This small molecule binds to this protein.
Small molecule (SMILES): CC(=O)N[C@@H]1[C@@H](O)[C@H](O)[C@@H](CO)O[C@H]1O

Binding-site contacts:
Ligand atom C1 contacts residue ASN371 of chain 1.A at 1.5 Å.
Ligand atom C4 contacts residue ASN371 of chain 1.A at 4.4 Å.
Ligand atom C7 contacts residue ASN371 of chain 1.A at 3.6 Å.
Ligand atom C3 contacts residue ASN371 of chain 1.A at 3.9 Å.
Ligand atom O5 contacts residue ASN371 of chain 1.A at 2.5 Å (h-bond).
Ligand atom N2 contacts residue ASN371 of chain 1.A at 2.9 Å (h-bond).
Ligand atom C5 contacts residue ASN371 of chain 1.A at 3.8 Å.
Ligand atom O7 contacts residue ASN371 of chain 1.A at 3.8 Å.
Ligand atom C2 contacts residue ASN371 of chain 1.A at 2.5 Å.

Sequence of chain 1.A:
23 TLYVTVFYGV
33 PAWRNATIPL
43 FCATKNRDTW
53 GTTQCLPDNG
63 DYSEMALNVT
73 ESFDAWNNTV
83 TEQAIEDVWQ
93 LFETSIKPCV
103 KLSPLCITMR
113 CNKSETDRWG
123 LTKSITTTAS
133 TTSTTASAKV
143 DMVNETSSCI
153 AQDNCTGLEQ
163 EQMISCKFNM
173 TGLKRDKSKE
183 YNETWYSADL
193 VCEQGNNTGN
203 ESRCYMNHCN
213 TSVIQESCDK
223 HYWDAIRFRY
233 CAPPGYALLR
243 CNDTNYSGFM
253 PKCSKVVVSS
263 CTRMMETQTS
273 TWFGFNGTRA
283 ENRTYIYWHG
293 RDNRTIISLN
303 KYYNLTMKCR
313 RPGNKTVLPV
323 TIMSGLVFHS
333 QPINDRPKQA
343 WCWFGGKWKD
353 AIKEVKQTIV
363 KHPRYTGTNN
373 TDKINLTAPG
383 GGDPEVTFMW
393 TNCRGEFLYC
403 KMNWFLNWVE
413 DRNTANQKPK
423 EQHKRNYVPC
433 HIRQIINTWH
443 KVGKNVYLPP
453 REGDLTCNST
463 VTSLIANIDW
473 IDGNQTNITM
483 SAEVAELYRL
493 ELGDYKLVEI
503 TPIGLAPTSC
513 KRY